Sequence of chain 1.A:
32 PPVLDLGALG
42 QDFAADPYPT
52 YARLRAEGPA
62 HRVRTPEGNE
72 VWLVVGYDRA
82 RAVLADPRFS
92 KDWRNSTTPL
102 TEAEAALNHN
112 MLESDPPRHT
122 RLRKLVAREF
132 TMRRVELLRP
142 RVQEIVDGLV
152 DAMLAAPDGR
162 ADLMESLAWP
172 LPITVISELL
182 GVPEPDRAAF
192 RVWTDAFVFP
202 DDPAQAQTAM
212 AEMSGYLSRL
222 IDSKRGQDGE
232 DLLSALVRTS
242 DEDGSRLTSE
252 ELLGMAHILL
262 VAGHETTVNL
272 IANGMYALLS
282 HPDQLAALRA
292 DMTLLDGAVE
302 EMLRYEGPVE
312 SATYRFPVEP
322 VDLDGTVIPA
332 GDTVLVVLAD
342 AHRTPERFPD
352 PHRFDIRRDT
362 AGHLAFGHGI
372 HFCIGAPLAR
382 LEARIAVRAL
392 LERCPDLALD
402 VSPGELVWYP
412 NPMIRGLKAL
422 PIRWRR

A protein and the small-molecule ligand that binds it are described below.
Small molecule (SMILES): CC[C@H]1OC(=O)[C@H](C)[C@@H](OC(=O)c2ccccc2CN(C)C)[C@@H](C)C[C@@H](C)C(=O)/C=C/[C@H]1C

Binding-site contacts:
Ligand atom C20 contacts residue GLU105 of chain 1.A at 3.9 Å.
Ligand atom C14 contacts residue TRP94 of chain 1.A at 3.8 Å (hydrophobic).
Ligand atom C3 contacts residue ILE415 of chain 1.A at 3.9 Å (hydrophobic).
Ligand atom C16 contacts residue LEU101 of chain 1.A at 3.8 Å (hydrophobic).
Ligand atom C18 contacts residue GLU105 of chain 1.A at 3.9 Å.
Ligand atom C1 contacts residue GLU266 of chain 1.A at 4.2 Å.
Ligand atom O1 contacts residue VAL262 of chain 1.A at 3.6 Å.
Ligand atom O contacts residue THR314 of chain 1.A at 3.7 Å.
Ligand atom N contacts residue GLU105 of chain 1.A at 4.0 Å.
Ligand atom C20 contacts residue TRP94 of chain 1.A at 3.7 Å (hydrophobic).
Ligand atom O3 contacts residue GLU114 of chain 1.A at 3.7 Å.
Ligand atom C9 contacts residue THR314 of chain 1.A at 4.2 Å.
Ligand atom C19 contacts residue GLU105 of chain 1.A at 3.6 Å.
Ligand atom C12 contacts residue GLU114 of chain 1.A at 3.7 Å.
Ligand atom C16 contacts residue TRP94 of chain 1.A at 3.8 Å (hydrophobic).
Ligand atom C9 contacts residue LEU113 of chain 1.A at 3.9 Å (hydrophobic).
Ligand atom C20 contacts residue ASN109 of chain 1.A at 3.1 Å.
Ligand atom C9 contacts residue GLU114 of chain 1.A at 4.1 Å.
Ligand atom C23 contacts residue VAL262 of chain 1.A at 4.1 Å (hydrophobic).
Ligand atom O2 contacts residue GLU114 of chain 1.A at 4.1 Å.
Ligand atom C5 contacts residue LEU113 of chain 1.A at 3.8 Å (hydrophobic).
Ligand atom C15 contacts residue TRP94 of chain 1.A at 3.4 Å (hydrophobic).
Ligand atom C20 contacts residue GLU114 of chain 1.A at 3.0 Å.
Ligand atom C2 contacts residue THR267 of chain 1.A at 3.9 Å.
Ligand atom C5 contacts residue THR314 of chain 1.A at 4.1 Å.
Ligand atom C4 contacts residue ALA263 of chain 1.A at 4.1 Å (hydrophobic).
Ligand atom C26 contacts residue VAL262 of chain 1.A at 4.1 Å (hydrophobic).
Ligand atom C6 contacts residue THR267 of chain 1.A at 4.1 Å.
Ligand atom O4 contacts residue GLU266 of chain 1.A at 3.3 Å.
Ligand atom C19 contacts residue ASN109 of chain 1.A at 3.4 Å.
Ligand atom N contacts residue GLU114 of chain 1.A at 3.0 Å (salt-bridge).
Ligand atom C19 contacts residue GLU114 of chain 1.A at 3.3 Å.
Ligand atom C11 contacts residue GLU114 of chain 1.A at 3.7 Å.
Ligand atom N contacts residue ASN109 of chain 1.A at 4.1 Å.
Ligand atom O4 contacts residue VAL262 of chain 1.A at 3.8 Å.
Ligand atom C17 contacts residue GLU114 of chain 1.A at 3.9 Å.
Ligand atom C6 contacts residue HEM1 of chain 1.C at 3.5 Å.
Ligand atom C19 contacts residue LEU108 of chain 1.A at 3.2 Å (hydrophobic).
Ligand atom O1 contacts residue ILE259 of chain 1.A at 3.8 Å.
Ligand atom C16 contacts residue GLU105 of chain 1.A at 4.0 Å.